Sequence of chain 2.A:
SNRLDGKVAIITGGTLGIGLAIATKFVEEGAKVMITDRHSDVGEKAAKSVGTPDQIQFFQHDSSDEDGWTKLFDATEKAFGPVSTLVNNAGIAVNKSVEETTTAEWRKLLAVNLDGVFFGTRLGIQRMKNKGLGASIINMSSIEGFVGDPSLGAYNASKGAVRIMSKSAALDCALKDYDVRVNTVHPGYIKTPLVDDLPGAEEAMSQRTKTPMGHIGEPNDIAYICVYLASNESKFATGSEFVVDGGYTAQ

Binding-site contacts:
Ligand atom C8 contacts residue GLU144 of chain 2.A at 4.2 Å.
Ligand atom C4 contacts residue MET205 of chain 2.A at 4.3 Å (hydrophobic).
Ligand atom C8 contacts residue TYR189 of chain 2.A at 3.8 Å (hydrophobic).
Ligand atom C8 contacts residue LEU152 of chain 2.A at 3.8 Å (hydrophobic).
Ligand atom C1 contacts residue NAI1 of chain 2.D at 3.7 Å.
Ligand atom C1 contacts residue TYR189 of chain 2.A at 4.1 Å (hydrophobic).
Ligand atom C7 contacts residue ASN95 of chain 2.A at 4.3 Å.
Ligand atom C3 contacts residue TYR189 of chain 2.A at 3.7 Å (hydrophobic).
Ligand atom C8 contacts residue NAI1 of chain 2.D at 4.0 Å.
Ligand atom C2 contacts residue TYR189 of chain 2.A at 4.2 Å (hydrophobic).
Ligand atom C7 contacts residue LEU152 of chain 2.A at 3.8 Å (hydrophobic).
Ligand atom C8 contacts residue TYR155 of chain 2.A at 4.1 Å (hydrophobic).
Ligand atom O1 contacts residue TYR155 of chain 2.A at 3.3 Å (h-bond).
Ligand atom O1 contacts residue NAI1 of chain 2.D at 3.7 Å.
Ligand atom C3 contacts residue MET205 of chain 2.A at 4.2 Å (hydrophobic).
Ligand atom C5 contacts residue ASN95 of chain 2.A at 3.3 Å.
Ligand atom C6 contacts residue LEU152 of chain 2.A at 3.7 Å (hydrophobic).
Ligand atom C1 contacts residue TYR155 of chain 2.A at 4.5 Å (hydrophobic).
Ligand atom C6 contacts residue ALA93 of chain 2.A at 3.7 Å (hydrophobic).
Ligand atom C6 contacts residue ASN95 of chain 2.A at 3.1 Å.
Ligand atom C7 contacts residue ALA93 of chain 2.A at 3.6 Å (hydrophobic).

The small molecule below binds the protein below.
Small molecule (SMILES): C[C@@H](O)c1ccccc1